Sequence of chain 1.C:
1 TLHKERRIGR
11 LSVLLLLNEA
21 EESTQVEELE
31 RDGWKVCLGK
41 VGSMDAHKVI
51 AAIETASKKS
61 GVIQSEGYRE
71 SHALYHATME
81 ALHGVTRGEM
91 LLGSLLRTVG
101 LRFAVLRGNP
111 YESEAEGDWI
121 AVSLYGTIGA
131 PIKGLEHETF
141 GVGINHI

Sequence of chain 3.D:
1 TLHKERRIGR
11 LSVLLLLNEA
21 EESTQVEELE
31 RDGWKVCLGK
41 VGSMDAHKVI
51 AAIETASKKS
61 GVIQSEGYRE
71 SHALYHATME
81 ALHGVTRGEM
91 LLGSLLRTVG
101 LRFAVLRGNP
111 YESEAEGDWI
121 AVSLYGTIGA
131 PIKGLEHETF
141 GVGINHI

A small-molecule ligand and the protein it binds are described below.
Small molecule (SMILES): N[C@@H](Cc1c[nH]c[nH+]1)C(=O)O

Sequence of chain 1.D:
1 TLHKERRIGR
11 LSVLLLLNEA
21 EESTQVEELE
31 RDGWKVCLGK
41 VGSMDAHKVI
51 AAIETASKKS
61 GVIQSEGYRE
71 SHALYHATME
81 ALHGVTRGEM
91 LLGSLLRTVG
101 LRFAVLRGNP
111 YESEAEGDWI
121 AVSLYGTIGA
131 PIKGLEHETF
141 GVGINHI

Binding-site contacts:
Ligand atom N contacts residue HIS72 of chain 3.D at 3.1 Å.
Ligand atom O contacts residue HIS137 of chain 1.D at 3.0 Å (h-bond).
Ligand atom CA contacts residue HIS137 of chain 1.D at 4.0 Å.
Ligand atom NE2 contacts residue ALA130 of chain 1.D at 3.4 Å (h-bond).
Ligand atom C contacts residue HIS137 of chain 1.D at 3.7 Å.
Ligand atom CG contacts residue ALA130 of chain 1.D at 3.8 Å (hydrophobic).
Ligand atom NE2 contacts residue GLY129 of chain 1.D at 3.9 Å.
Ligand atom CB contacts residue GLY129 of chain 1.D at 3.7 Å.
Ligand atom C contacts residue ARG87 of chain 1.D at 3.5 Å.
Ligand atom N contacts residue HIS137 of chain 1.D at 3.2 Å (h-bond).
Ligand atom O contacts residue MG1 of chain 1.G at 2.1 Å.
Ligand atom O contacts residue HIS76 of chain 3.D at 3.2 Å (h-bond).
Ligand atom CA contacts residue TYR75 of chain 3.D at 3.8 Å (hydrophobic).
Ligand atom CA contacts residue MG1 of chain 1.G at 3.1 Å.
Ligand atom CG contacts residue GLY129 of chain 1.D at 3.5 Å.
Ligand atom C contacts residue MG1 of chain 1.G at 3.0 Å.
Ligand atom CA contacts residue HIS76 of chain 3.D at 3.7 Å.
Ligand atom CG contacts residue TYR68 of chain 3.D at 3.7 Å (hydrophobic).
Ligand atom O contacts residue ARG87 of chain 1.D at 2.8 Å (salt-bridge).
Ligand atom N contacts residue HIS76 of chain 3.D at 3.3 Å (h-bond).
Ligand atom N contacts residue MG1 of chain 1.G at 2.3 Å.
Ligand atom C contacts residue ARG97 of chain 1.D at 3.9 Å.
Ligand atom ND1 contacts residue GLY129 of chain 1.D at 3.7 Å.
Ligand atom CE1 contacts residue GLY129 of chain 1.D at 4.0 Å.
Ligand atom ND1 contacts residue TYR68 of chain 3.D at 2.7 Å (h-bond).
Ligand atom CE1 contacts residue TYR68 of chain 3.D at 3.6 Å (hydrophobic).
Ligand atom CD2 contacts residue ARG97 of chain 1.D at 3.8 Å.
Ligand atom CE1 contacts residue ALA130 of chain 1.D at 3.4 Å (hydrophobic).
Ligand atom CD2 contacts residue GLY129 of chain 1.D at 3.6 Å.
Ligand atom CB contacts residue TYR68 of chain 3.D at 3.9 Å (hydrophobic).
Ligand atom CG contacts residue TYR75 of chain 3.D at 4.0 Å (hydrophobic).
Ligand atom CD2 contacts residue TYR75 of chain 3.D at 3.4 Å (hydrophobic).
Ligand atom CD2 contacts residue ALA130 of chain 1.D at 3.6 Å (hydrophobic).
Ligand atom C contacts residue HIS76 of chain 3.D at 3.8 Å.
Ligand atom N contacts residue TYR68 of chain 3.D at 3.1 Å (h-bond).
Ligand atom ND1 contacts residue ALA130 of chain 1.D at 3.6 Å.
Ligand atom OXT contacts residue ARG97 of chain 1.D at 2.9 Å (salt-bridge).
Ligand atom NE2 contacts residue TYR75 of chain 3.D at 3.3 Å.
Ligand atom OXT contacts residue ARG87 of chain 1.D at 2.9 Å (salt-bridge).
Ligand atom OXT contacts residue ILE128 of chain 1.D at 3.6 Å.